Sequence of chain 1.KA:
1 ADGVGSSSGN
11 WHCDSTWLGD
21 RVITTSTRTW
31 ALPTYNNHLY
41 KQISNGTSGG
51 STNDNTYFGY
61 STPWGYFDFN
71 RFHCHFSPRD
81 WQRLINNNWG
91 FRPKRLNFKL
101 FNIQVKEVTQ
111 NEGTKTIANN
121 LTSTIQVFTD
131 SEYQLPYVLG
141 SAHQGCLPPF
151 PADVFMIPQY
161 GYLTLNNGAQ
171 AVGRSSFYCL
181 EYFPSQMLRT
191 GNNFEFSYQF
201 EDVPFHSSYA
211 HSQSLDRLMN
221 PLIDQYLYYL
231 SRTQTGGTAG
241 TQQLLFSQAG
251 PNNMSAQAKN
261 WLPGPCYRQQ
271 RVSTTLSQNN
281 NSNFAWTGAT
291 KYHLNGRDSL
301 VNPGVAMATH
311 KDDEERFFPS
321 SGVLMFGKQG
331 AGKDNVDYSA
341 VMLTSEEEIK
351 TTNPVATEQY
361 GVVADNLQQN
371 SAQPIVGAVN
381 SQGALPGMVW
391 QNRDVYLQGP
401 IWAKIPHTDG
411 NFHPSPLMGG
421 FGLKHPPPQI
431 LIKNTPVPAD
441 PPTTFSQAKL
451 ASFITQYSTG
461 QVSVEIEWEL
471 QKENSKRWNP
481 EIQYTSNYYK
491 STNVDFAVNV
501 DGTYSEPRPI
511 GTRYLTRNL

Binding-site contacts:
Ligand atom N6 contacts residue PRO414 of chain 1.KA at 3.7 Å.
Ligand atom C5' contacts residue HIS413 of chain 1.KA at 3.7 Å.
Ligand atom C6 contacts residue SER415 of chain 1.KA at 4.0 Å.
Ligand atom OP1 contacts residue DC1 of chain 1.CE at 2.5 Å (h-bond).
Ligand atom N7 contacts residue SER415 of chain 1.KA at 3.8 Å.
Ligand atom C2 contacts residue ILE405 of chain 1.KA at 4.1 Å (hydrophobic).
Ligand atom N1 contacts residue GLY422 of chain 1.KA at 3.0 Å (h-bond).
Ligand atom C8 contacts residue PRO204 of chain 1.KA at 4.1 Å (hydrophobic).
Ligand atom C5' contacts residue ASP409 of chain 1.IA at 4.0 Å.
Ligand atom C2 contacts residue GLY422 of chain 1.KA at 3.5 Å.
Ligand atom C5 contacts residue PRO414 of chain 1.KA at 4.1 Å (hydrophobic).
Ligand atom C3' contacts residue HIS413 of chain 1.KA at 3.6 Å.
Ligand atom N1 contacts residue PRO414 of chain 1.KA at 3.5 Å (h-bond).
Ligand atom OP1 contacts residue ASN411 of chain 1.IA at 3.6 Å.
Ligand atom N1 contacts residue VAL203 of chain 1.KA at 4.0 Å.
Ligand atom P contacts residue DC1 of chain 1.CE at 1.6 Å.
Ligand atom N9 contacts residue PRO204 of chain 1.KA at 4.2 Å.
Ligand atom O3' contacts residue HIS413 of chain 1.KA at 4.1 Å.
Ligand atom N6 contacts residue SER415 of chain 1.KA at 3.4 Å.
Ligand atom C6 contacts residue PRO414 of chain 1.KA at 3.5 Å (hydrophobic).
Ligand atom OP2 contacts residue DC1 of chain 1.CE at 2.5 Å (h-bond).
Ligand atom C2 contacts residue PRO414 of chain 1.KA at 4.1 Å (hydrophobic).
Ligand atom N3 contacts residue PRO414 of chain 1.KA at 3.9 Å.
Ligand atom C1' contacts residue DC1 of chain 1.CE at 3.8 Å.
Ligand atom O5' contacts residue ASP409 of chain 1.IA at 3.6 Å.
Ligand atom C4 contacts residue PRO204 of chain 1.KA at 4.0 Å (hydrophobic).
Ligand atom N6 contacts residue GLY420 of chain 1.KA at 4.2 Å.
Ligand atom N6 contacts residue GLY422 of chain 1.KA at 3.1 Å (h-bond).
Ligand atom C2' contacts residue PRO414 of chain 1.KA at 3.5 Å (hydrophobic).
Ligand atom O5' contacts residue DC1 of chain 1.CE at 2.5 Å (h-bond).
Ligand atom C8 contacts residue HIS413 of chain 1.KA at 3.6 Å.
Ligand atom C5' contacts residue DC1 of chain 1.CE at 3.9 Å.
Ligand atom N7 contacts residue HIS413 of chain 1.KA at 4.0 Å.
Ligand atom C6 contacts residue GLY422 of chain 1.KA at 3.8 Å.
Ligand atom O4' contacts residue DC1 of chain 1.CE at 3.3 Å.
Ligand atom N6 contacts residue PHE421 of chain 1.KA at 4.1 Å.
Ligand atom N6 contacts residue PRO416 of chain 1.KA at 3.9 Å.
Ligand atom C4' contacts residue DC1 of chain 1.CE at 4.1 Å.
Ligand atom N7 contacts residue PRO204 of chain 1.KA at 4.0 Å.
Ligand atom C5 contacts residue PRO204 of chain 1.KA at 3.9 Å (hydrophobic).

This small molecule binds to this protein.
Small molecule (SMILES): Nc1ncnc2c1ncn2[C@H]1C[C@H](O)[C@@H](COP(=O)(O)O)O1

Sequence of chain 1.IA:
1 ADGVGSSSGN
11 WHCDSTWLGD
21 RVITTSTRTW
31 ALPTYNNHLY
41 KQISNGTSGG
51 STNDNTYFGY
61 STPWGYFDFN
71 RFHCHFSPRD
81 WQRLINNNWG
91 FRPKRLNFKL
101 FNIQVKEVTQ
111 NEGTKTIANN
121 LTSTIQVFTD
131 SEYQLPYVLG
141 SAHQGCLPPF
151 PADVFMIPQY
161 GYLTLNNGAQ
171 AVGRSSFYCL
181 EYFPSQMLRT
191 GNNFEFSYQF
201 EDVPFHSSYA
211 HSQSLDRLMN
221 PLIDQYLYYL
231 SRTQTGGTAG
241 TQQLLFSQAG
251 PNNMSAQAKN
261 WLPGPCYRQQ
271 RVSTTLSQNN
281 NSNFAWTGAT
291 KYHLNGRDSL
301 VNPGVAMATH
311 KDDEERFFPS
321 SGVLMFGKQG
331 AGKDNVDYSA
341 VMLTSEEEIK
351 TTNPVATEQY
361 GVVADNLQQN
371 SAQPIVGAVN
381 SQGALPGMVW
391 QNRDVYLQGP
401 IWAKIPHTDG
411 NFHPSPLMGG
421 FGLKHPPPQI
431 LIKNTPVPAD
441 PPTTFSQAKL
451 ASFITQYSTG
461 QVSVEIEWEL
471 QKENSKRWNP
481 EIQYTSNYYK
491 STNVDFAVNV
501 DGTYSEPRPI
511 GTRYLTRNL